Binding-site contacts:
Ligand atom C22 contacts residue GLY429 of chain 1.A at 4.5 Å.
Ligand atom C5 contacts residue PRO439 of chain 1.A at 4.0 Å (hydrophobic).
Ligand atom C6 contacts residue LEU437 of chain 1.A at 4.0 Å (hydrophobic).
Ligand atom C24 contacts residue GLY429 of chain 1.A at 3.5 Å.
Ligand atom C27 contacts residue GLY429 of chain 1.A at 4.1 Å.
Ligand atom C25 contacts residue LEU430 of chain 1.A at 3.7 Å (hydrophobic).
Ligand atom C5 contacts residue LEU437 of chain 1.A at 4.0 Å (hydrophobic).
Ligand atom C10 contacts residue LEU437 of chain 1.A at 4.2 Å (hydrophobic).
Ligand atom C16 contacts residue LEU434 of chain 1.A at 4.5 Å (hydrophobic).
Ligand atom C18 contacts residue GLY433 of chain 1.A at 3.7 Å.
Ligand atom C6 contacts residue PRO439 of chain 1.A at 3.6 Å (hydrophobic).
Ligand atom C26 contacts residue VAL426 of chain 1.A at 3.5 Å (hydrophobic).
Ligand atom C19 contacts residue LEU437 of chain 1.A at 3.3 Å (hydrophobic).
Ligand atom C18 contacts residue LEU437 of chain 1.A at 3.5 Å (hydrophobic).
Ligand atom C26 contacts residue LEU430 of chain 1.A at 4.3 Å (hydrophobic).
Ligand atom C25 contacts residue GLY429 of chain 1.A at 3.6 Å.
Ligand atom C23 contacts residue GLY429 of chain 1.A at 4.5 Å.
Ligand atom C16 contacts residue GLY433 of chain 1.A at 4.4 Å.
Ligand atom C15 contacts residue LEU434 of chain 1.A at 4.0 Å (hydrophobic).
Ligand atom C7 contacts residue LEU437 of chain 1.A at 4.3 Å (hydrophobic).
Ligand atom C23 contacts residue LEU430 of chain 1.A at 4.4 Å (hydrophobic).
Ligand atom C22 contacts residue LEU430 of chain 1.A at 4.3 Å (hydrophobic).
Ligand atom C7 contacts residue PRO439 of chain 1.A at 4.5 Å (hydrophobic).
Ligand atom C8 contacts residue LEU437 of chain 1.A at 4.3 Å (hydrophobic).
Ligand atom C4 contacts residue PRO439 of chain 1.A at 4.4 Å (hydrophobic).
Ligand atom C15 contacts residue GLY433 of chain 1.A at 4.3 Å.
Ligand atom C25 contacts residue VAL426 of chain 1.A at 3.7 Å (hydrophobic).
Ligand atom C24 contacts residue LEU430 of chain 1.A at 3.9 Å (hydrophobic).

A small-molecule ligand and the protein it binds are described below.
Small molecule (SMILES): CC(C)CCC[C@@H](C)[C@H]1CC[C@H]2[C@@H]3CC=C4C[C@@H](O)CC[C@]4(C)[C@H]3CC[C@]12C

Sequence of chain 1.A:
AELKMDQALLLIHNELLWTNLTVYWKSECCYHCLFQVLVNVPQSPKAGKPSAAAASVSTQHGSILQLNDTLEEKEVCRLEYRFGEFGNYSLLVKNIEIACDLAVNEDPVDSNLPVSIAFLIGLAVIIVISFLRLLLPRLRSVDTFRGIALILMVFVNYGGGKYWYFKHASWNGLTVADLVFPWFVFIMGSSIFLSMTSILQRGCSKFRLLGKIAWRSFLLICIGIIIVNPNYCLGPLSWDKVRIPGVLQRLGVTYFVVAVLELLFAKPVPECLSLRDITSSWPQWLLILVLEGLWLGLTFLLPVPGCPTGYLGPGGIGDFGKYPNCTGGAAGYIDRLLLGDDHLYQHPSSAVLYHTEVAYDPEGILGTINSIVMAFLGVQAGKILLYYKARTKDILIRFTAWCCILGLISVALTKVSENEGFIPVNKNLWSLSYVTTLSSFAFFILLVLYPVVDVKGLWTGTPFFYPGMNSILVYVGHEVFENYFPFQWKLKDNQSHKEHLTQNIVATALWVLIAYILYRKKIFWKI